The protein below binds the small molecule below.
Small molecule (SMILES): CC(=O)N[C@@H]1[C@@H](O)[C@H](O)[C@@H](CO)O[C@H]1O

Sequence of chain 1.A:
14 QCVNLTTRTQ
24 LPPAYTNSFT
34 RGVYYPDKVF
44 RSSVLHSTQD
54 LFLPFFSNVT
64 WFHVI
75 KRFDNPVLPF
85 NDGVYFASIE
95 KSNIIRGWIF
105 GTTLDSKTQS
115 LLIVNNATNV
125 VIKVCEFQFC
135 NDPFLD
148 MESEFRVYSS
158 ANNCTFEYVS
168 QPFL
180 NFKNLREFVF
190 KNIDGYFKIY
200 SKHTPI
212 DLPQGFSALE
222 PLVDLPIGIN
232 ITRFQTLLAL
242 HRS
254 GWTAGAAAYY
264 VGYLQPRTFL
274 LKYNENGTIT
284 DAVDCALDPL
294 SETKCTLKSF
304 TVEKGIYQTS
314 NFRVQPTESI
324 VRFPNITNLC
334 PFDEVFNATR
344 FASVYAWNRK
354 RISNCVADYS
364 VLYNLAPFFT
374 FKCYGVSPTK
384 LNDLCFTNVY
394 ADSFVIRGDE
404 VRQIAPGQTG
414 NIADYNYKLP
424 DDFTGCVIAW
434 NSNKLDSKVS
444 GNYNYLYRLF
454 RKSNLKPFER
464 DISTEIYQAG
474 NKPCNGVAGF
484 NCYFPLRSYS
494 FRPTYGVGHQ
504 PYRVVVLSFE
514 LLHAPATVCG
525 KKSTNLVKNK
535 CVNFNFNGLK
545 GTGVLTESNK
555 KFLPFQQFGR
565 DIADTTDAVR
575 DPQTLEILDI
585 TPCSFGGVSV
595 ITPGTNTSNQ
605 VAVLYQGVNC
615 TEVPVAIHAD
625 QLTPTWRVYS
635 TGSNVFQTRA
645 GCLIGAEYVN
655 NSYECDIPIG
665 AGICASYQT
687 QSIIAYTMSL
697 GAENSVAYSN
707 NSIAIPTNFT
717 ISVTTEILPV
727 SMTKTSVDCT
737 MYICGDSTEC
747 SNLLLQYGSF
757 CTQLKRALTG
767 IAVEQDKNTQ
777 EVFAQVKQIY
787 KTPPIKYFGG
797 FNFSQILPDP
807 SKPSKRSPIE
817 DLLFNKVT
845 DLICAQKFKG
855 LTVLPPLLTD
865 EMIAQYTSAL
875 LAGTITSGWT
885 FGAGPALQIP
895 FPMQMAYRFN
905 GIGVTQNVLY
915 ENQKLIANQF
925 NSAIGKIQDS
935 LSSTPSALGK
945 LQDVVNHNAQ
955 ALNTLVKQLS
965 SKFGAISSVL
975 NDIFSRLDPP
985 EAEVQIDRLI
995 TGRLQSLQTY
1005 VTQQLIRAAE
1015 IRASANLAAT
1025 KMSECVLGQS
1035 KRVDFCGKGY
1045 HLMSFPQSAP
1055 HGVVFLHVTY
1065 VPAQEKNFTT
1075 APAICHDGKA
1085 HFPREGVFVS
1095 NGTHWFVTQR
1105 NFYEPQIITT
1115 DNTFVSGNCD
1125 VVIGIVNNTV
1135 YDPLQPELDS

Binding-site contacts:
Ligand atom O5 contacts residue ASN17 of chain 1.A at 2.4 Å (h-bond).
Ligand atom C7 contacts residue ASN17 of chain 1.A at 3.5 Å.
Ligand atom O6 contacts residue CYS15 of chain 1.A at 2.6 Å (h-bond).
Ligand atom C5 contacts residue CYS15 of chain 1.A at 4.5 Å (hydrophobic).
Ligand atom O6 contacts residue ASN17 of chain 1.A at 3.9 Å.
Ligand atom C2 contacts residue ASN17 of chain 1.A at 2.5 Å.
Ligand atom O7 contacts residue ASN17 of chain 1.A at 3.7 Å.
Ligand atom C5 contacts residue ASN17 of chain 1.A at 3.6 Å.
Ligand atom N2 contacts residue ASN17 of chain 1.A at 2.9 Å (h-bond).
Ligand atom C6 contacts residue CYS15 of chain 1.A at 3.8 Å (hydrophobic).
Ligand atom C1 contacts residue ASN17 of chain 1.A at 1.4 Å.
Ligand atom C3 contacts residue ASN17 of chain 1.A at 3.8 Å.
Ligand atom C4 contacts residue ASN17 of chain 1.A at 4.2 Å.
Ligand atom O6 contacts residue GLN14 of chain 1.A at 3.6 Å.
Ligand atom O6 contacts residue CYS134 of chain 1.A at 4.2 Å.
Ligand atom C6 contacts residue GLN14 of chain 1.A at 3.7 Å.
Ligand atom O5 contacts residue CYS15 of chain 1.A at 3.8 Å.